Binding-site contacts:
Ligand atom N26 contacts residue PHE329 of chain 3.A at 3.4 Å.
Ligand atom N18 contacts residue PRO285 of chain 3.A at 4.2 Å.
Ligand atom C17 contacts residue GLY117 of chain 3.A at 3.4 Å.
Ligand atom C02 contacts residue TRP82 of chain 3.A at 3.9 Å (hydrophobic).
Ligand atom C11 contacts residue TYR332 of chain 3.A at 3.5 Å (hydrophobic).
Ligand atom C23 contacts residue ASP70 of chain 3.A at 4.1 Å.
Ligand atom C05 contacts residue HIS438 of chain 3.A at 3.6 Å.
Ligand atom N18 contacts residue LEU286 of chain 3.A at 4.1 Å.
Ligand atom N27 contacts residue PHE329 of chain 3.A at 4.2 Å.
Ligand atom C24 contacts residue ASN68 of chain 3.A at 4.3 Å.
Ligand atom C12 contacts residue TYR332 of chain 3.A at 3.9 Å (hydrophobic).
Ligand atom N03 contacts residue GLU197 of chain 3.A at 3.1 Å (salt-bridge).
Ligand atom C25 contacts residue THR120 of chain 3.A at 3.5 Å.
Ligand atom O16 contacts residue GLY116 of chain 3.A at 3.7 Å.
Ligand atom C02 contacts residue GLU197 of chain 3.A at 4.1 Å.
Ligand atom C07 contacts residue TRP82 of chain 3.A at 4.1 Å (hydrophobic).
Ligand atom C22 contacts residue ASP70 of chain 3.A at 4.1 Å.
Ligand atom O16 contacts residue THR120 of chain 3.A at 3.8 Å.
Ligand atom O16 contacts residue GLY117 of chain 3.A at 4.0 Å.
Ligand atom C17 contacts residue GLY116 of chain 3.A at 4.3 Å.
Ligand atom C24 contacts residue THR120 of chain 3.A at 3.6 Å.
Ligand atom N06 contacts residue TRP82 of chain 3.A at 4.1 Å.
Ligand atom O19 contacts residue GLY117 of chain 3.A at 3.7 Å.
Ligand atom C17 contacts residue PRO285 of chain 3.A at 4.2 Å (hydrophobic).
Ligand atom C04 contacts residue GLU197 of chain 3.A at 3.8 Å.
Ligand atom C04 contacts residue TRP82 of chain 3.A at 4.2 Å (hydrophobic).
Ligand atom C01 contacts residue TRP82 of chain 3.A at 4.1 Å (hydrophobic).
Ligand atom C23 contacts residue ILE69 of chain 3.A at 4.0 Å (hydrophobic).
Ligand atom C01 contacts residue TYR128 of chain 3.A at 4.2 Å (hydrophobic).
Ligand atom C04 contacts residue HIS438 of chain 3.A at 3.2 Å.
Ligand atom N03 contacts residue HIS438 of chain 3.A at 3.9 Å.
Ligand atom C05 contacts residue TRP82 of chain 3.A at 4.3 Å (hydrophobic).
Ligand atom C04 contacts residue GLY439 of chain 3.A at 3.7 Å.
Ligand atom C01 contacts residue GLY115 of chain 3.A at 3.5 Å.
Ligand atom N18 contacts residue GLY117 of chain 3.A at 3.8 Å.
Ligand atom O19 contacts residue LEU286 of chain 3.A at 3.8 Å.
Ligand atom C01 contacts residue GLY116 of chain 3.A at 3.4 Å.
Ligand atom N03 contacts residue TRP82 of chain 3.A at 4.0 Å.
Ligand atom C12 contacts residue PRO285 of chain 3.A at 4.2 Å (hydrophobic).
Ligand atom N14 contacts residue PRO285 of chain 3.A at 3.6 Å (h-bond).

Sequence of chain 3.A:
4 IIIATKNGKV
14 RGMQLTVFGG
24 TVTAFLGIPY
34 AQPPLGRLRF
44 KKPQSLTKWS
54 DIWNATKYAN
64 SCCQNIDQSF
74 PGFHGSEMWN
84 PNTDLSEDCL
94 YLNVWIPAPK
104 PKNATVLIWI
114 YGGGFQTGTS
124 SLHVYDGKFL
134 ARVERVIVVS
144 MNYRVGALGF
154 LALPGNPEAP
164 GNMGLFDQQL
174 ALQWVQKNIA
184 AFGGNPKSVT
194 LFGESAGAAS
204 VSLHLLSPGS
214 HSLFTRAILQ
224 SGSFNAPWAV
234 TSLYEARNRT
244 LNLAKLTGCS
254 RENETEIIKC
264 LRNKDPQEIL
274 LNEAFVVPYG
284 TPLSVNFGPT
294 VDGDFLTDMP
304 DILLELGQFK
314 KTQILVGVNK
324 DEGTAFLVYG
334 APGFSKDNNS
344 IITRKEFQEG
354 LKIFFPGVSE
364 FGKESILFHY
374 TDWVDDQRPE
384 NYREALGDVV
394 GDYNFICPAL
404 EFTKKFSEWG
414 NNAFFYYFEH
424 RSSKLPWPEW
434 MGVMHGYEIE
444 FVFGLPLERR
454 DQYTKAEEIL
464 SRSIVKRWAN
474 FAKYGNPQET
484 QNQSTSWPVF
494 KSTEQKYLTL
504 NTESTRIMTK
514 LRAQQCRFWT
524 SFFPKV

A protein and the small-molecule ligand that binds it are described below.
Small molecule (SMILES): Cc1nccn1Cc1cn(CC[C@@H](NC(=O)/C=N/O)c2ccccc2)nn1